The protein below binds the small molecule below.
Small molecule (SMILES): CC(=O)N[C@@H]1[C@@H](O)[C@H](O)[C@@H](CO)O[C@H]1O

Binding-site contacts:
Ligand atom C7 contacts residue ASN67 of chain 14.A at 3.9 Å.
Ligand atom C3 contacts residue ASN67 of chain 14.A at 3.8 Å.
Ligand atom N2 contacts residue ASN67 of chain 14.A at 2.9 Å (h-bond).
Ligand atom C8 contacts residue ASN67 of chain 14.A at 4.3 Å.
Ligand atom O5 contacts residue ASN67 of chain 14.A at 2.4 Å (h-bond).
Ligand atom O7 contacts residue ASN67 of chain 14.A at 4.3 Å.
Ligand atom C2 contacts residue ASN67 of chain 14.A at 2.5 Å.
Ligand atom C8 contacts residue MET118 of chain 14.A at 4.3 Å (hydrophobic).
Ligand atom C8 contacts residue PHE90 of chain 14.A at 3.7 Å (hydrophobic).
Ligand atom C4 contacts residue ASN67 of chain 14.A at 4.2 Å.
Ligand atom C5 contacts residue ASN67 of chain 14.A at 3.7 Å.
Ligand atom C1 contacts residue ASN67 of chain 14.A at 1.4 Å.

Sequence of chain 14.A:
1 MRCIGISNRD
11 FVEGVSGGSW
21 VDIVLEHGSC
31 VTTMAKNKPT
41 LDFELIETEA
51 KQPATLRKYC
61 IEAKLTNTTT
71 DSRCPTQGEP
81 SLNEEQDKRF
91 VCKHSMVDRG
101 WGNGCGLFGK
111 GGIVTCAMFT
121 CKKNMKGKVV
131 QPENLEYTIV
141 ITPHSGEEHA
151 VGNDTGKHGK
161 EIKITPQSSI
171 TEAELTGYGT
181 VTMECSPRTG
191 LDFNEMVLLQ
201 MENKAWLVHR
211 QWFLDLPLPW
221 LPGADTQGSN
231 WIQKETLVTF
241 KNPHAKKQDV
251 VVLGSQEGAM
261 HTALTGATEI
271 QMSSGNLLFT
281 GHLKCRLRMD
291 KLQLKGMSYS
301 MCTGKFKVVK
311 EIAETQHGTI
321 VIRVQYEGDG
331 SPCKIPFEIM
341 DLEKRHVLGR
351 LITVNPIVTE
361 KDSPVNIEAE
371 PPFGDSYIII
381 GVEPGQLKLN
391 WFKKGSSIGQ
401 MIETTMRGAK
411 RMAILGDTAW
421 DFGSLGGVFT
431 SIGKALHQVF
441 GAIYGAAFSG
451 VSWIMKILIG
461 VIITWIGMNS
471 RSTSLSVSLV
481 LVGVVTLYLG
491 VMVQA